Binding-site contacts:
Ligand atom C3 contacts residue ASN35 of chain 1.B at 3.8 Å.
Ligand atom C5 contacts residue THR37 of chain 1.B at 4.3 Å.
Ligand atom C4 contacts residue ASN35 of chain 1.B at 4.2 Å.
Ligand atom C8 contacts residue ARG322 of chain 1.B at 3.2 Å.
Ligand atom O6 contacts residue ASN40 of chain 1.B at 3.1 Å.
Ligand atom N2 contacts residue ASN35 of chain 1.B at 3.1 Å (h-bond).
Ligand atom C1 contacts residue GLU39 of chain 1.B at 3.6 Å.
Ligand atom C2 contacts residue ASN35 of chain 1.B at 2.5 Å.
Ligand atom O5 contacts residue ASN35 of chain 1.B at 2.2 Å (h-bond).
Ligand atom C2 contacts residue GLU39 of chain 1.B at 4.2 Å.
Ligand atom C1 contacts residue THR37 of chain 1.B at 3.8 Å.
Ligand atom O6 contacts residue GLU39 of chain 1.B at 3.2 Å.
Ligand atom O6 contacts residue THR37 of chain 1.B at 3.3 Å.
Ligand atom O4 contacts residue GLU39 of chain 1.B at 4.0 Å.
Ligand atom O5 contacts residue THR37 of chain 1.B at 3.8 Å.
Ligand atom C5 contacts residue ASN35 of chain 1.B at 3.6 Å.
Ligand atom N2 contacts residue GLU39 of chain 1.B at 3.8 Å.
Ligand atom O5 contacts residue ASN40 of chain 1.B at 3.0 Å (h-bond).
Ligand atom O7 contacts residue ASN35 of chain 1.B at 2.8 Å (h-bond).
Ligand atom C1 contacts residue ASN40 of chain 1.B at 3.8 Å.
Ligand atom C1 contacts residue ASN35 of chain 1.B at 1.4 Å.
Ligand atom C7 contacts residue ASN35 of chain 1.B at 3.2 Å.
Ligand atom C7 contacts residue ARG322 of chain 1.B at 3.6 Å.
Ligand atom C6 contacts residue GLU39 of chain 1.B at 3.3 Å.
Ligand atom C5 contacts residue ASN40 of chain 1.B at 4.1 Å.
Ligand atom C5 contacts residue GLU39 of chain 1.B at 4.0 Å.
Ligand atom C3 contacts residue GLU39 of chain 1.B at 4.3 Å.
Ligand atom C6 contacts residue ASN40 of chain 1.B at 3.6 Å.
Ligand atom C6 contacts residue THR37 of chain 1.B at 4.4 Å.
Ligand atom O7 contacts residue ARG322 of chain 1.B at 3.1 Å (salt-bridge).
Ligand atom O5 contacts residue GLU39 of chain 1.B at 4.2 Å.

A small-molecule ligand and the protein it binds are described below.
Small molecule (SMILES): CC(=O)N[C@H]1[C@H](O[C@H]2[C@H](O)[C@@H](NC(C)=O)CO[C@@H]2CO)O[C@H](CO)[C@@H](O)[C@@H]1O

Sequence of chain 1.B:
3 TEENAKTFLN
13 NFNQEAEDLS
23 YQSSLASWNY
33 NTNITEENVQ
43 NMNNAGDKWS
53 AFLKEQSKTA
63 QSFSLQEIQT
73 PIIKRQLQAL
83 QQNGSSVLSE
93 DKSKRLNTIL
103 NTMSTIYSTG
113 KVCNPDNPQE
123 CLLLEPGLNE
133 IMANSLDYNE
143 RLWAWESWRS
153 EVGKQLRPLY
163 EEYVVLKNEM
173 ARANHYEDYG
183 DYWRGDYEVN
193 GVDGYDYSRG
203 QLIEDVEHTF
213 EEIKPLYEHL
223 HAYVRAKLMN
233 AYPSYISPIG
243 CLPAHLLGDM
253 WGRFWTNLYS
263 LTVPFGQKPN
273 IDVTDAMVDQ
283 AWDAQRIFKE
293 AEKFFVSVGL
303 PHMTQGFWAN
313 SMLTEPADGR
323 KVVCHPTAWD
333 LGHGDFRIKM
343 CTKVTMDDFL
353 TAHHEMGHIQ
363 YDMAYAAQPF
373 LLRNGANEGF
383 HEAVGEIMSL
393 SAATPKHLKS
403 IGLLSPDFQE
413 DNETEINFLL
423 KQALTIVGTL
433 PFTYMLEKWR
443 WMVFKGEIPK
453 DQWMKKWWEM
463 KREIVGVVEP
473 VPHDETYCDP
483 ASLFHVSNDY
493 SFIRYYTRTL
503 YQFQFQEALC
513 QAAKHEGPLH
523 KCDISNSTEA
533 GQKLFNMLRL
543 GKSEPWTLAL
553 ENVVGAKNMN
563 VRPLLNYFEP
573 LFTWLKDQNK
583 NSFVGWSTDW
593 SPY